The protein below binds the small molecule below.
Small molecule (SMILES): CC(=O)N[C@@H]1[C@@H](O)[C@H](O)[C@@H](CO)O[C@H]1O

Sequence of chain 1.C:
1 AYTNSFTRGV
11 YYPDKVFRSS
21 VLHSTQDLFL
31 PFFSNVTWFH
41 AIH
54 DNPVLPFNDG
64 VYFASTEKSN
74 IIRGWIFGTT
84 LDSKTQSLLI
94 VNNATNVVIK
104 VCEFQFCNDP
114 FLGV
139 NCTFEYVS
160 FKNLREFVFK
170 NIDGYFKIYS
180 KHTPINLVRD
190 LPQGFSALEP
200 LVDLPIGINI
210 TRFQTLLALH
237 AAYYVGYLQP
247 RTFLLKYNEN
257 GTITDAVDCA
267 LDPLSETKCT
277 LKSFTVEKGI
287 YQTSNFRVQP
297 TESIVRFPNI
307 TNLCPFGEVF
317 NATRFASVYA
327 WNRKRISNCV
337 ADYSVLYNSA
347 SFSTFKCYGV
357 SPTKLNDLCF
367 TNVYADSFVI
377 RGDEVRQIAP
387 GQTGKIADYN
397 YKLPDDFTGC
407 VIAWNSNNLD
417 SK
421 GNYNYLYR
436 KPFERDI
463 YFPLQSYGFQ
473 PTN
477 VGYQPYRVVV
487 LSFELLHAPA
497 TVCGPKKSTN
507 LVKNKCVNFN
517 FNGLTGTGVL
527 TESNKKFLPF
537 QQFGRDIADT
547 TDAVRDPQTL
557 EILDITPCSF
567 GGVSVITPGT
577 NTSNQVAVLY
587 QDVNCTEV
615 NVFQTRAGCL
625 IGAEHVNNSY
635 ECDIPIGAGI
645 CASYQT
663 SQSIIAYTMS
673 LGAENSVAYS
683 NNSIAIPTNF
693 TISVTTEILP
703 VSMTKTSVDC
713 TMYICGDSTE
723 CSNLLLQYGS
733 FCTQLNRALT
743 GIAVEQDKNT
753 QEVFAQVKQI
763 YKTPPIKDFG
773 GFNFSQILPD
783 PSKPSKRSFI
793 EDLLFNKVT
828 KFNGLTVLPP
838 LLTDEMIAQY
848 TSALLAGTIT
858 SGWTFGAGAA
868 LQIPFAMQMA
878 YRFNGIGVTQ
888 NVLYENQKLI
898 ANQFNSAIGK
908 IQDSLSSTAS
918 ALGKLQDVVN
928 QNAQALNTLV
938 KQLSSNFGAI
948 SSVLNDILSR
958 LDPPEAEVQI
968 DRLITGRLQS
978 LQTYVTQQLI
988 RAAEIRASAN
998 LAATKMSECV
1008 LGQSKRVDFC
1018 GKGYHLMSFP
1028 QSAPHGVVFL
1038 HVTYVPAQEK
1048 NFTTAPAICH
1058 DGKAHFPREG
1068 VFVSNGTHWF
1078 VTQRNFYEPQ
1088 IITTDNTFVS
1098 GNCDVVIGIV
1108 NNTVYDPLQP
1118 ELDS

Binding-site contacts:
Ligand atom O5 contacts residue ASN256 of chain 1.C at 2.6 Å (h-bond).
Ligand atom C3 contacts residue ASN256 of chain 1.C at 4.2 Å.
Ligand atom C7 contacts residue ASN256 of chain 1.C at 3.9 Å.
Ligand atom O7 contacts residue ASN254 of chain 1.C at 3.7 Å.
Ligand atom C7 contacts residue ASN254 of chain 1.C at 4.0 Å.
Ligand atom C5 contacts residue ASN256 of chain 1.C at 3.9 Å.
Ligand atom C8 contacts residue GLU255 of chain 1.C at 3.0 Å.
Ligand atom C8 contacts residue ASN256 of chain 1.C at 4.3 Å.
Ligand atom C1 contacts residue ASN256 of chain 1.C at 1.8 Å.
Ligand atom O7 contacts residue ASN256 of chain 1.C at 4.2 Å.
Ligand atom C8 contacts residue ASN254 of chain 1.C at 3.8 Å.
Ligand atom C2 contacts residue ASN256 of chain 1.C at 2.9 Å.
Ligand atom C7 contacts residue GLU255 of chain 1.C at 4.5 Å.
Ligand atom N2 contacts residue ASN256 of chain 1.C at 3.2 Å (h-bond).